The small molecule below binds the protein below.
Small molecule (SMILES): CC(=O)N[C@@H]1[C@@H](O)[C@H](O)[C@@H](CO)O[C@H]1O

Binding-site contacts:
Ligand atom C3 contacts residue ASN5 of chain 2.D at 3.8 Å.
Ligand atom N2 contacts residue ASN5 of chain 2.D at 3.0 Å (h-bond).
Ligand atom C7 contacts residue PHE3 of chain 2.D at 3.3 Å (hydrophobic).
Ligand atom O7 contacts residue ASP2 of chain 2.D at 4.2 Å.
Ligand atom C7 contacts residue ASP2 of chain 2.D at 3.8 Å.
Ligand atom C2 contacts residue ASN5 of chain 2.D at 2.5 Å.
Ligand atom C8 contacts residue ASP2 of chain 2.D at 3.6 Å.
Ligand atom N2 contacts residue ASP2 of chain 2.D at 4.2 Å.
Ligand atom C7 contacts residue ASN5 of chain 2.D at 4.1 Å.
Ligand atom C8 contacts residue PHE3 of chain 2.D at 3.1 Å (hydrophobic).
Ligand atom C3 contacts residue PHE3 of chain 2.D at 4.4 Å (hydrophobic).
Ligand atom N2 contacts residue PHE3 of chain 2.D at 2.8 Å (h-bond).
Ligand atom C1 contacts residue ASN5 of chain 2.D at 1.5 Å.
Ligand atom C4 contacts residue ASN5 of chain 2.D at 4.3 Å.
Ligand atom C5 contacts residue ASN5 of chain 2.D at 3.7 Å.
Ligand atom C8 contacts residue ASN4 of chain 2.D at 4.4 Å.
Ligand atom O3 contacts residue ASP2 of chain 2.D at 3.7 Å.
Ligand atom O5 contacts residue ASN154 of chain 2.D at 4.1 Å.
Ligand atom O5 contacts residue ASN5 of chain 2.D at 2.3 Å (h-bond).
Ligand atom C2 contacts residue PHE3 of chain 2.D at 3.9 Å (hydrophobic).
Ligand atom C3 contacts residue ASN154 of chain 2.D at 4.4 Å.
Ligand atom C1 contacts residue ASN154 of chain 2.D at 3.7 Å.
Ligand atom C1 contacts residue PHE3 of chain 2.D at 4.1 Å (hydrophobic).
Ligand atom C5 contacts residue ASN154 of chain 2.D at 3.9 Å.

Sequence of chain 2.D:
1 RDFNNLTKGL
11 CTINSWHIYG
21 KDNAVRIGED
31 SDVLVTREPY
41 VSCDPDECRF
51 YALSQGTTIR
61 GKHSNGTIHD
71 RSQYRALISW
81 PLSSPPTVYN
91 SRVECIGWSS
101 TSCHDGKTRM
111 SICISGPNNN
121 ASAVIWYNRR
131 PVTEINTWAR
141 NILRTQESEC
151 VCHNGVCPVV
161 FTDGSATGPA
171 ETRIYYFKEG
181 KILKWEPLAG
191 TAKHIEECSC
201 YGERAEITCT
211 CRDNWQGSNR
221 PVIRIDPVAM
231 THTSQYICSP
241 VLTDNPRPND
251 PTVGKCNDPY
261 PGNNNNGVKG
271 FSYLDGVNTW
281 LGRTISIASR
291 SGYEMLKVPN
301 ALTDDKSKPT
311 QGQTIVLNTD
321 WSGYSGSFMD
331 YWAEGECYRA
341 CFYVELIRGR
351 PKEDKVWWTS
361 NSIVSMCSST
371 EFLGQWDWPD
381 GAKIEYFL